Sequence of chain 1.C:
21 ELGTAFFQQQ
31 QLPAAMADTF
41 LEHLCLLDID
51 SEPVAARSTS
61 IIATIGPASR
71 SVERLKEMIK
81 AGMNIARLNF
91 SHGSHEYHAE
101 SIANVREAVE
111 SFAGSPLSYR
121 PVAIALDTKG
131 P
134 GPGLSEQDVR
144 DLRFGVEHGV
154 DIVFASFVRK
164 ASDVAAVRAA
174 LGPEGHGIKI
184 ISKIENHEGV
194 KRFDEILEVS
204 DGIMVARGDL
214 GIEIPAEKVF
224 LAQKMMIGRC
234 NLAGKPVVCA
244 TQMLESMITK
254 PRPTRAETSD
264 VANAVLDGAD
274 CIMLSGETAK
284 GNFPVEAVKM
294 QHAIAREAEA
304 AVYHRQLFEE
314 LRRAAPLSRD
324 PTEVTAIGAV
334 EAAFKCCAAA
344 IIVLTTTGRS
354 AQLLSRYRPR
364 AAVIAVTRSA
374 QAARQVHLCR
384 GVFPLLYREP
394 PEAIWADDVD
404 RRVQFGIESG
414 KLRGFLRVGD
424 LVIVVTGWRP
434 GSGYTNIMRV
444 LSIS

This protein binds this small molecule.
Small molecule (SMILES): O=P(O)(O)OC[C@H]1O[C@](O)(COP(=O)(O)O)[C@@H](O)[C@@H]1O

Binding-site contacts:
Ligand atom O5P contacts residue THR350 of chain 1.C at 2.7 Å (h-bond).
Ligand atom O4 contacts residue GLY434 of chain 1.C at 2.6 Å (h-bond).
Ligand atom O6P contacts residue GLY436 of chain 1.C at 2.9 Å (h-bond).
Ligand atom O5 contacts residue LEU347 of chain 1.C at 3.6 Å.
Ligand atom P2 contacts residue THR348 of chain 1.C at 3.5 Å.
Ligand atom O5P contacts residue THR349 of chain 1.C at 3.3 Å (h-bond).
Ligand atom O2P contacts residue ARG405 of chain 1.C at 2.7 Å (salt-bridge).
Ligand atom C3 contacts residue ARG432 of chain 1.C at 3.3 Å.
Ligand atom C3 contacts residue GLY434 of chain 1.C at 3.5 Å.
Ligand atom C4 contacts residue THR438 of chain 1.C at 3.7 Å.
Ligand atom O3 contacts residue GLY430 of chain 1.C at 3.1 Å.
Ligand atom O6 contacts residue THR348 of chain 1.C at 3.6 Å.
Ligand atom P2 contacts residue SER435 of chain 1.C at 3.4 Å.
Ligand atom P2 contacts residue THR349 of chain 1.C at 3.8 Å.
Ligand atom O4 contacts residue GLY436 of chain 1.C at 3.7 Å.
Ligand atom C6 contacts residue SER353 of chain 1.C at 3.6 Å.
Ligand atom O4P contacts residue THR348 of chain 1.C at 2.6 Å (h-bond).
Ligand atom O2 contacts residue LEU347 of chain 1.C at 3.5 Å.
Ligand atom O5P contacts residue SER435 of chain 1.C at 2.8 Å (h-bond).
Ligand atom O5P contacts residue THR348 of chain 1.C at 3.6 Å.
Ligand atom O3P contacts residue GLY434 of chain 1.C at 2.8 Å (h-bond).
Ligand atom O4P contacts residue SER353 of chain 1.C at 2.7 Å (h-bond).
Ligand atom C6 contacts residue THR438 of chain 1.C at 3.3 Å.
Ligand atom O1 contacts residue GLY434 of chain 1.C at 3.7 Å.
Ligand atom O2 contacts residue GLY430 of chain 1.C at 3.3 Å (h-bond).
Ligand atom C4 contacts residue GLY434 of chain 1.C at 3.4 Å.
Ligand atom O3 contacts residue ARG432 of chain 1.C at 2.6 Å (salt-bridge).
Ligand atom O2P contacts residue THR349 of chain 1.C at 3.7 Å.
Ligand atom O6 contacts residue THR349 of chain 1.C at 3.3 Å (h-bond).
Ligand atom P1 contacts residue ARG405 of chain 1.C at 3.6 Å.
Ligand atom P2 contacts residue SER353 of chain 1.C at 3.6 Å.
Ligand atom O6P contacts residue SER435 of chain 1.C at 3.0 Å (h-bond).
Ligand atom C6 contacts residue LEU347 of chain 1.C at 3.6 Å (hydrophobic).
Ligand atom O1P contacts residue TRP398 of chain 1.C at 2.8 Å (h-bond).
Ligand atom O1P contacts residue ARG405 of chain 1.C at 2.7 Å (salt-bridge).
Ligand atom O4 contacts residue THR438 of chain 1.C at 3.4 Å (h-bond).
Ligand atom O3P contacts residue PRO433 of chain 1.C at 3.5 Å.
Ligand atom C5 contacts residue GLY434 of chain 1.C at 3.6 Å.
Ligand atom O4 contacts residue TYR437 of chain 1.C at 2.9 Å (h-bond).
Ligand atom O6P contacts residue SER353 of chain 1.C at 3.6 Å.